Binding-site contacts:
Ligand atom C4 contacts residue ASN379 of chain 1.A at 4.2 Å.
Ligand atom O7 contacts residue ASN379 of chain 1.A at 3.7 Å.
Ligand atom C6 contacts residue ILE382 of chain 1.A at 4.0 Å (hydrophobic).
Ligand atom N2 contacts residue ASN379 of chain 1.A at 3.0 Å (h-bond).
Ligand atom O5 contacts residue SER381 of chain 1.A at 4.2 Å.
Ligand atom C1 contacts residue GLN375 of chain 1.A at 4.2 Å.
Ligand atom C6 contacts residue GLU385 of chain 1.A at 4.0 Å.
Ligand atom C5 contacts residue ASN379 of chain 1.A at 3.7 Å.
Ligand atom O6 contacts residue ILE382 of chain 1.A at 3.4 Å.
Ligand atom O3 contacts residue GLN375 of chain 1.A at 4.0 Å.
Ligand atom O7 contacts residue GLN375 of chain 1.A at 3.4 Å.
Ligand atom C1 contacts residue SER381 of chain 1.A at 4.3 Å.
Ligand atom O5 contacts residue ASN379 of chain 1.A at 2.4 Å (h-bond).
Ligand atom C7 contacts residue ASN379 of chain 1.A at 3.6 Å.
Ligand atom C1 contacts residue ILE382 of chain 1.A at 4.4 Å (hydrophobic).
Ligand atom C1 contacts residue ASN379 of chain 1.A at 1.5 Å.
Ligand atom C5 contacts residue ILE382 of chain 1.A at 4.3 Å (hydrophobic).
Ligand atom C2 contacts residue ASN379 of chain 1.A at 2.5 Å.
Ligand atom O6 contacts residue GLU385 of chain 1.A at 3.7 Å.
Ligand atom C2 contacts residue GLN375 of chain 1.A at 4.2 Å.
Ligand atom C3 contacts residue ASN379 of chain 1.A at 3.9 Å.
Ligand atom O5 contacts residue ILE382 of chain 1.A at 3.4 Å.
Ligand atom O6 contacts residue TYR371 of chain 1.A at 3.3 Å (h-bond).

The small molecule below binds the protein below.
Small molecule (SMILES): CC(=O)N[C@@H]1[C@@H](O)[C@H](O)[C@@H](CO)O[C@H]1O

Sequence of chain 1.A:
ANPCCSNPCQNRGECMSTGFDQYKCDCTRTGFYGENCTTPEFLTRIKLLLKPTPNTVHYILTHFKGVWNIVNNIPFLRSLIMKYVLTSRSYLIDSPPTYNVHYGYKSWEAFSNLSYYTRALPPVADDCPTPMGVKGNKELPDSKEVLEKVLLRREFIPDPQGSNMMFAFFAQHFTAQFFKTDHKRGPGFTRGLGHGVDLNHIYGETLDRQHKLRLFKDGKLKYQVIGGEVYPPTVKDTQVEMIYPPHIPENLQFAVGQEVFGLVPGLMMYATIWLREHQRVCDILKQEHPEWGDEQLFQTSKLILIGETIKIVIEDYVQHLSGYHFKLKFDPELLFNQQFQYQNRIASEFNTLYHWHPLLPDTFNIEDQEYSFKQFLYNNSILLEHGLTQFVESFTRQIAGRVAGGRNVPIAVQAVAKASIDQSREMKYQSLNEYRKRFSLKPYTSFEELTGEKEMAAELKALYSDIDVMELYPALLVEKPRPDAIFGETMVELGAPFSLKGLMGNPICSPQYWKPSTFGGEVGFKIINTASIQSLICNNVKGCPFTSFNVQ